A protein and the small-molecule ligand that binds it are described below.
Small molecule (SMILES): CC(=O)N[C@H]1[C@H](O[C@H]2[C@H](O)[C@@H](NC(C)=O)CO[C@@H]2CO)O[C@H](CO)[C@@H](O)[C@@H]1O

Binding-site contacts:
Ligand atom O6 contacts residue HIS1101 of chain 1.A at 4.0 Å.
Ligand atom C5 contacts residue HIS1101 of chain 1.A at 3.5 Å.
Ligand atom C6 contacts residue PHE1103 of chain 1.A at 3.2 Å (hydrophobic).
Ligand atom C7 contacts residue TYR1110 of chain 1.A at 4.0 Å (hydrophobic).
Ligand atom N2 contacts residue TYR1110 of chain 1.A at 4.2 Å.
Ligand atom C8 contacts residue TYR1110 of chain 1.A at 3.2 Å (hydrophobic).
Ligand atom C7 contacts residue SER1097 of chain 1.A at 3.7 Å.
Ligand atom O5 contacts residue ASN1098 of chain 1.A at 2.4 Å (h-bond).
Ligand atom C5 contacts residue PHE1103 of chain 1.A at 3.9 Å (hydrophobic).
Ligand atom O5 contacts residue THR1100 of chain 1.A at 3.9 Å.
Ligand atom C5 contacts residue ASN1098 of chain 1.A at 3.7 Å.
Ligand atom O7 contacts residue PHE1075 of chain 1.A at 3.1 Å.
Ligand atom O3 contacts residue HIS1101 of chain 1.A at 4.2 Å.
Ligand atom C4 contacts residue ASN1098 of chain 1.A at 4.2 Å.
Ligand atom O5 contacts residue HIS1101 of chain 1.A at 3.8 Å.
Ligand atom C8 contacts residue PHE1103 of chain 1.A at 3.8 Å (hydrophobic).
Ligand atom O6 contacts residue PHE1103 of chain 1.A at 3.1 Å.
Ligand atom O7 contacts residue ASN1098 of chain 1.A at 2.7 Å (h-bond).
Ligand atom N2 contacts residue ASN1098 of chain 1.A at 2.9 Å (h-bond).
Ligand atom C8 contacts residue VAL1096 of chain 1.A at 4.0 Å (hydrophobic).
Ligand atom C5 contacts residue THR1100 of chain 1.A at 4.3 Å.
Ligand atom O4 contacts residue HIS1101 of chain 1.A at 4.3 Å.
Ligand atom O5 contacts residue PHE1103 of chain 1.A at 4.1 Å.
Ligand atom N2 contacts residue HIS1101 of chain 1.A at 3.5 Å.
Ligand atom C3 contacts residue HIS1101 of chain 1.A at 3.2 Å.
Ligand atom C2 contacts residue HIS1101 of chain 1.A at 3.5 Å.
Ligand atom N2 contacts residue PHE1075 of chain 1.A at 4.3 Å.
Ligand atom C8 contacts residue SER1097 of chain 1.A at 3.7 Å.
Ligand atom O3 contacts residue PHE1103 of chain 1.A at 3.3 Å.
Ligand atom O6 contacts residue THR1100 of chain 1.A at 3.1 Å (h-bond).
Ligand atom C7 contacts residue PHE1075 of chain 1.A at 3.5 Å (hydrophobic).
Ligand atom C4 contacts residue HIS1101 of chain 1.A at 3.9 Å.
Ligand atom C1 contacts residue ASN1098 of chain 1.A at 1.4 Å.
Ligand atom C3 contacts residue ASN1098 of chain 1.A at 3.8 Å.
Ligand atom C8 contacts residue PHE1075 of chain 1.A at 3.6 Å (hydrophobic).
Ligand atom O7 contacts residue SER1097 of chain 1.A at 2.9 Å.
Ligand atom C7 contacts residue ASN1098 of chain 1.A at 3.1 Å.
Ligand atom C6 contacts residue THR1100 of chain 1.A at 3.8 Å.
Ligand atom C2 contacts residue ASN1098 of chain 1.A at 2.4 Å.
Ligand atom C1 contacts residue HIS1101 of chain 1.A at 3.4 Å.

Sequence of chain 1.A:
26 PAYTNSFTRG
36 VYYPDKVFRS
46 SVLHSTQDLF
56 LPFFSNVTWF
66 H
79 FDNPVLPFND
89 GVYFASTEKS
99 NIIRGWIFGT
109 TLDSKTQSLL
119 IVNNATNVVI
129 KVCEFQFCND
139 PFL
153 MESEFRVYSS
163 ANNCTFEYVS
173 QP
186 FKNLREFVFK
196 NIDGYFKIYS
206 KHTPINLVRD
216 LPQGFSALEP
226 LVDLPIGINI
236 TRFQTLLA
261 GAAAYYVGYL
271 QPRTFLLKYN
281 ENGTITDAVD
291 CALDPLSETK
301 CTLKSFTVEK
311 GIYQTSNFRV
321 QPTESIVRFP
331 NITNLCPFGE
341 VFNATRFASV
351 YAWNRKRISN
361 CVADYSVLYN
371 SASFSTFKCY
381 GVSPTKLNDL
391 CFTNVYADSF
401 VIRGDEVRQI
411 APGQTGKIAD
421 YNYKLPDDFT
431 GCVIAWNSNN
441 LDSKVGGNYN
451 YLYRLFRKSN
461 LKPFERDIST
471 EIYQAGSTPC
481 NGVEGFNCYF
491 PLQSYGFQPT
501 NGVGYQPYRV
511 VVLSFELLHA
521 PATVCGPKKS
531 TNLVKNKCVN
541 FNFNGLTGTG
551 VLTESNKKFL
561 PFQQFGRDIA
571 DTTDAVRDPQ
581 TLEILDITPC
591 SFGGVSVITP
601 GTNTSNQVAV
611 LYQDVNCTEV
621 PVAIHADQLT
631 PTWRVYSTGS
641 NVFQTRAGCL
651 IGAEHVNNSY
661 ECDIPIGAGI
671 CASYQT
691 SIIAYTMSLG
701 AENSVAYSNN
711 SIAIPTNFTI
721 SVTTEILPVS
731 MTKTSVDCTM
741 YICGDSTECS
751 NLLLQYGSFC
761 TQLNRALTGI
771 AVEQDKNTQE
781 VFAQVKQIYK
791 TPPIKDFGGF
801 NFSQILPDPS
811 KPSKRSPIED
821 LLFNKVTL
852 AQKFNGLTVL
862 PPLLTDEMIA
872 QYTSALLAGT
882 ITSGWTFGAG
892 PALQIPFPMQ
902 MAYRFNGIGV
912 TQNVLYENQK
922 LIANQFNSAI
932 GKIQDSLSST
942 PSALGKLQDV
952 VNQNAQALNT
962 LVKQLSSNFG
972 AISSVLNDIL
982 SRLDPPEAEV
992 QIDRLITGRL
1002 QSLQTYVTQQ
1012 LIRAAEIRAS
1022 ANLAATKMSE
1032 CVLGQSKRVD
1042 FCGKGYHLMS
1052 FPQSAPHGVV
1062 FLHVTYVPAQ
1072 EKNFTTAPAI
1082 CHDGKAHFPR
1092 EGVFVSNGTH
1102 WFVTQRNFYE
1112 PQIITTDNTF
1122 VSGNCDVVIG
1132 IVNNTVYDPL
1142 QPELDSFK